This protein binds this small molecule.
Small molecule (SMILES): NC(N)=NCCC[C@H](NC(=O)[C@@H]1CCCN1C(=O)[C@H](CCCN=C(N)N)NC(=O)[C@@H]1CCCN1C(=O)[C@H](CCCN=C(N)N)NC(=O)[C@@H]1CCCN1C(=O)[C@H](CCCN=C(N)N)NC(=O)[C@@H]1CCCN1C(=O)[C@H](CCCN=C(N)N)NC(=O)[C@@H]1CCCN1C(=O)[C@H](CCCN=C(N)N)NC(=O)[C@@H]1CCCN1C(=O)[C@H](CCCN=C(N)N)NC(=O)[C@@H]1CCCN1)C(=O)N1CCC[C@H]1C=O

Sequence of chain 1.C:
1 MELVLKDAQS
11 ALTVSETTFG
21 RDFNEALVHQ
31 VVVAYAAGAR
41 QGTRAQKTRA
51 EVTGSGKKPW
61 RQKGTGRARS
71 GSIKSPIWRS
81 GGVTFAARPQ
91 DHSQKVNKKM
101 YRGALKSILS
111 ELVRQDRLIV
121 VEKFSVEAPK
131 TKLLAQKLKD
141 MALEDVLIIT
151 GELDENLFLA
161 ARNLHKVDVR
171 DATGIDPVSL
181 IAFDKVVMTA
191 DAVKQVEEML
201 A

Sequence of chain 1.R:
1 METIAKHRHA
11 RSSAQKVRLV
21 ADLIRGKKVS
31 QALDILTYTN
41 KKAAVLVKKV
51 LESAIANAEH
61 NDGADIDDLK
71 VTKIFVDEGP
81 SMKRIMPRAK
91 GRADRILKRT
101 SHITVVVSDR

Binding-site contacts:
Ligand atom CG contacts residue ARG61 of chain 1.C at 4.5 Å.
Ligand atom NH2 contacts residue GLY91 of chain 1.R at 4.4 Å.
Ligand atom CD contacts residue ARG61 of chain 1.C at 3.7 Å.
Ligand atom NH2 contacts residue ARG61 of chain 1.C at 2.5 Å (salt-bridge).
Ligand atom NH1 contacts residue ARG61 of chain 1.C at 3.3 Å (salt-bridge).
Ligand atom CB contacts residue ARG92 of chain 1.R at 4.4 Å.
Ligand atom CB contacts residue THR65 of chain 1.C at 4.0 Å.
Ligand atom CB contacts residue ARG61 of chain 1.C at 4.1 Å.
Ligand atom CD contacts residue ARG92 of chain 1.R at 3.5 Å.
Ligand atom CG contacts residue LYS90 of chain 1.R at 4.0 Å.
Ligand atom CZ contacts residue ARG92 of chain 1.R at 3.9 Å.
Ligand atom NE contacts residue ARG92 of chain 1.R at 2.9 Å (salt-bridge).
Ligand atom CD contacts residue LYS90 of chain 1.R at 4.5 Å.
Ligand atom CZ contacts residue ARG61 of chain 1.C at 2.5 Å.
Ligand atom CD contacts residue GLY64 of chain 1.C at 4.5 Å.
Ligand atom NE contacts residue ARG61 of chain 1.C at 2.7 Å (salt-bridge).
Ligand atom CZ contacts residue LYS90 of chain 1.R at 4.0 Å.
Ligand atom CD contacts residue ARG92 of chain 1.R at 3.9 Å.
Ligand atom NH2 contacts residue ARG92 of chain 1.R at 4.0 Å.
Ligand atom NH2 contacts residue LYS90 of chain 1.R at 3.2 Å (salt-bridge).
Ligand atom CG contacts residue GLY91 of chain 1.R at 4.0 Å.
Ligand atom NE contacts residue LYS90 of chain 1.R at 4.5 Å.
Ligand atom CG contacts residue THR65 of chain 1.C at 4.1 Å.
Ligand atom O contacts residue ARG61 of chain 1.C at 4.5 Å.
Ligand atom CD contacts residue GLY91 of chain 1.R at 3.7 Å.
Ligand atom CB contacts residue GLY91 of chain 1.R at 4.1 Å.